Sequence of chain 54.C:
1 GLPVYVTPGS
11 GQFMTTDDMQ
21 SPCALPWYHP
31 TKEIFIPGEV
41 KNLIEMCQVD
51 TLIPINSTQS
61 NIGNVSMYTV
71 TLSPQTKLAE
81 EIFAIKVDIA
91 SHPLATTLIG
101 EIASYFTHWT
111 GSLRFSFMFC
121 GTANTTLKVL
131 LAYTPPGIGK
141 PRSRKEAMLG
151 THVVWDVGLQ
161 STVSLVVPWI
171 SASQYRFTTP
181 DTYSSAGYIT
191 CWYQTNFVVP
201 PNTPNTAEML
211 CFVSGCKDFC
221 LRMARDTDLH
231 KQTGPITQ

A small-molecule ligand and the protein it binds are described below.
Small molecule (SMILES): Cc1cc(CCCOc2c(C)cc(-c3noc(C(F)(F)F)n3)cc2C)on1

Sequence of chain 54.A:
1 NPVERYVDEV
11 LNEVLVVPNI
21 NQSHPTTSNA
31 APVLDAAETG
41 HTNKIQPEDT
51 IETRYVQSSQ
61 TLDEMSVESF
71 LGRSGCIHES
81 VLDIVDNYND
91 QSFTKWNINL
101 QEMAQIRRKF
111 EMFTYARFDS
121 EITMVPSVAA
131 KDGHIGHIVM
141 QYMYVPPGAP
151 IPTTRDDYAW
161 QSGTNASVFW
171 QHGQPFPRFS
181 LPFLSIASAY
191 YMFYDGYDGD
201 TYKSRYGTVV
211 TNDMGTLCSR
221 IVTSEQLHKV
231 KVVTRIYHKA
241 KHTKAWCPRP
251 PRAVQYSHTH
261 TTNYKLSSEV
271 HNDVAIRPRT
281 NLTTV

Binding-site contacts:
Ligand atom F3 contacts residue MET143 of chain 54.A at 3.3 Å.
Ligand atom C1B contacts residue LEU181 of chain 54.A at 3.8 Å (hydrophobic).
Ligand atom O1 contacts residue LEU100 of chain 54.A at 3.7 Å.
Ligand atom F3 contacts residue TYR142 of chain 54.A at 2.6 Å.
Ligand atom N1A contacts residue TYR144 of chain 54.A at 3.3 Å.
Ligand atom C3A contacts residue TYR144 of chain 54.A at 3.7 Å (hydrophobic).
Ligand atom F1 contacts residue LEU217 of chain 54.A at 3.3 Å.
Ligand atom C5B contacts residue TYR144 of chain 54.A at 3.7 Å (hydrophobic).
Ligand atom C1B contacts residue ILE98 of chain 54.A at 3.7 Å (hydrophobic).
Ligand atom CM2 contacts residue ILE122 of chain 54.A at 3.5 Å (hydrophobic).
Ligand atom O1 contacts residue MET214 of chain 54.A at 3.3 Å.
Ligand atom C4 contacts residue TYR190 of chain 54.A at 3.6 Å (hydrophobic).
Ligand atom C3 contacts residue LEU100 of chain 54.A at 3.6 Å (hydrophobic).
Ligand atom N3A contacts residue LEU217 of chain 54.A at 3.6 Å.
Ligand atom N3A contacts residue PHE179 of chain 54.A at 3.2 Å.
Ligand atom C1C contacts residue MET214 of chain 54.A at 3.5 Å (hydrophobic).
Ligand atom CM6 contacts residue MET214 of chain 54.A at 3.4 Å (hydrophobic).
Ligand atom F2 contacts residue PHE179 of chain 54.A at 3.6 Å.
Ligand atom CM6 contacts residue LEU184 of chain 54.A at 3.4 Å (hydrophobic).
Ligand atom F3 contacts residue TYR144 of chain 54.A at 3.1 Å.
Ligand atom C4B contacts residue LEU181 of chain 54.A at 3.8 Å (hydrophobic).
Ligand atom O1A contacts residue TYR144 of chain 54.A at 3.3 Å.
Ligand atom CM3 contacts residue ASN212 of chain 54.A at 3.6 Å.
Ligand atom C6B contacts residue LEU181 of chain 54.A at 3.5 Å (hydrophobic).
Ligand atom F2 contacts residue VAL168 of chain 54.A at 2.9 Å.
Ligand atom CM6 contacts residue TYR144 of chain 54.A at 3.6 Å (hydrophobic).
Ligand atom F1 contacts residue TYR142 of chain 54.A at 3.3 Å.
Ligand atom F1 contacts residue MET124 of chain 54.A at 3.5 Å.
Ligand atom C4 contacts residue LEU100 of chain 54.A at 3.7 Å (hydrophobic).
Ligand atom N2 contacts residue LEU100 of chain 54.A at 3.8 Å.
Ligand atom F2 contacts residue TYR142 of chain 54.A at 3.6 Å.
Ligand atom C3A contacts residue PHE179 of chain 54.A at 3.4 Å (hydrophobic).
Ligand atom C5B contacts residue LEU181 of chain 54.A at 3.5 Å (hydrophobic).
Ligand atom N1A contacts residue PHE179 of chain 54.A at 3.6 Å.
Ligand atom CM4 contacts residue TYR142 of chain 54.A at 3.5 Å (hydrophobic).
Ligand atom O1B contacts residue ILE98 of chain 54.A at 3.1 Å.
Ligand atom CM3 contacts residue TYR190 of chain 54.A at 3.7 Å (hydrophobic).
Ligand atom C2A contacts residue PHE179 of chain 54.A at 3.5 Å (hydrophobic).
Ligand atom C2A contacts residue TYR144 of chain 54.A at 3.6 Å (hydrophobic).
Ligand atom F3 contacts residue ALA166 of chain 54.A at 3.2 Å.